Sequence of chain 1.B:
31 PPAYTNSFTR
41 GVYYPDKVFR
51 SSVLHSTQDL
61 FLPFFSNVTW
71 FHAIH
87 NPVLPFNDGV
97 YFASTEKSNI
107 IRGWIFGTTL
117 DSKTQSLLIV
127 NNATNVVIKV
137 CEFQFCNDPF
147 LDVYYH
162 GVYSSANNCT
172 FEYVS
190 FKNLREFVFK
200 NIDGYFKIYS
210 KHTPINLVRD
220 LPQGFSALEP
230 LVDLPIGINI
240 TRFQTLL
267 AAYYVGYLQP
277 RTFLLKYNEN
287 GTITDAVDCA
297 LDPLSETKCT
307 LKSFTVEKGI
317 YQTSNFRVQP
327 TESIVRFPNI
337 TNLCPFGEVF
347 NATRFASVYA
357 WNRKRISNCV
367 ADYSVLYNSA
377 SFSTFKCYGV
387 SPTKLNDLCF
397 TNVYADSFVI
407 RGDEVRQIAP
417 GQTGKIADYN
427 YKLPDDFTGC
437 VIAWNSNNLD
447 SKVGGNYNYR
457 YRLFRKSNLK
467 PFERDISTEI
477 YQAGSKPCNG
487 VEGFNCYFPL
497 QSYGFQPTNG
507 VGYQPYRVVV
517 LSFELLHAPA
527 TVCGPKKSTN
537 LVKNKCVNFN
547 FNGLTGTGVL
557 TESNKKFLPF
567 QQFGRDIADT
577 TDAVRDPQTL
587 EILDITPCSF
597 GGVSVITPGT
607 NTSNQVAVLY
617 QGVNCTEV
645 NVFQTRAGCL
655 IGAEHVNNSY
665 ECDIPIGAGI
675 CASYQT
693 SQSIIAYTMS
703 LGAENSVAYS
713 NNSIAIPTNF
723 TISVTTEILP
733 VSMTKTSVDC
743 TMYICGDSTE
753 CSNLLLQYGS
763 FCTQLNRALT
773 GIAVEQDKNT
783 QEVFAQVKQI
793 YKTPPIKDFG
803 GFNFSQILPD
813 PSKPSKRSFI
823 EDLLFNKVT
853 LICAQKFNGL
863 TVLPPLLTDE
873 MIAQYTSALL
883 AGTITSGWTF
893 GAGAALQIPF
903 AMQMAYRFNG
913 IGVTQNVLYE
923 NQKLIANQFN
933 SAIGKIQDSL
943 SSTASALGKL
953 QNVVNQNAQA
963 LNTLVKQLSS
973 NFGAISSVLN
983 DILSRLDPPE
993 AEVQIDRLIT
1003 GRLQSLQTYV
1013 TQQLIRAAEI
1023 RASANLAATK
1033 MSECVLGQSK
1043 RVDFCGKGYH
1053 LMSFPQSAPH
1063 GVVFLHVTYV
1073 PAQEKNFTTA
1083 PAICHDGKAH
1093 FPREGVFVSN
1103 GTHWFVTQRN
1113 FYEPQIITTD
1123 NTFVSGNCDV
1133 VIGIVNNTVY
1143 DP

Binding-site contacts:
Ligand atom N2 contacts residue THR1104 of chain 1.B at 3.3 Å (h-bond).
Ligand atom C3 contacts residue ASN1102 of chain 1.B at 3.8 Å.
Ligand atom C8 contacts residue THR1104 of chain 1.B at 3.7 Å.
Ligand atom C4 contacts residue THR1104 of chain 1.B at 4.3 Å.
Ligand atom C5 contacts residue HIS1105 of chain 1.B at 3.2 Å.
Ligand atom C6 contacts residue HIS1105 of chain 1.B at 4.1 Å.
Ligand atom C8 contacts residue GLY1103 of chain 1.B at 4.3 Å.
Ligand atom C1 contacts residue THR1104 of chain 1.B at 3.5 Å.
Ligand atom O7 contacts residue ASN1102 of chain 1.B at 3.0 Å (h-bond).
Ligand atom O3 contacts residue THR1104 of chain 1.B at 4.2 Å.
Ligand atom C2 contacts residue ASN1102 of chain 1.B at 2.5 Å.
Ligand atom C7 contacts residue THR1104 of chain 1.B at 4.1 Å.
Ligand atom C4 contacts residue HIS1105 of chain 1.B at 3.8 Å.
Ligand atom C3 contacts residue HIS1105 of chain 1.B at 3.9 Å.
Ligand atom C2 contacts residue THR1104 of chain 1.B at 3.5 Å.
Ligand atom C1 contacts residue HIS1105 of chain 1.B at 4.0 Å.
Ligand atom C5 contacts residue ASN1102 of chain 1.B at 3.7 Å.
Ligand atom C8 contacts residue ASN1102 of chain 1.B at 3.2 Å.
Ligand atom O6 contacts residue HIS1105 of chain 1.B at 4.3 Å.
Ligand atom C3 contacts residue THR1104 of chain 1.B at 3.4 Å.
Ligand atom O4 contacts residue HIS1105 of chain 1.B at 3.5 Å.
Ligand atom C5 contacts residue PHE1107 of chain 1.B at 4.4 Å (hydrophobic).
Ligand atom C6 contacts residue PHE1107 of chain 1.B at 4.1 Å (hydrophobic).
Ligand atom N2 contacts residue ASN1102 of chain 1.B at 2.9 Å (h-bond).
Ligand atom C1 contacts residue PHE1107 of chain 1.B at 4.4 Å (hydrophobic).
Ligand atom O5 contacts residue THR1104 of chain 1.B at 4.4 Å.
Ligand atom C5 contacts residue THR1104 of chain 1.B at 4.3 Å.
Ligand atom C7 contacts residue ASN1102 of chain 1.B at 3.1 Å.
Ligand atom O5 contacts residue ASN1102 of chain 1.B at 2.4 Å (h-bond).
Ligand atom C1 contacts residue ASN1102 of chain 1.B at 1.4 Å.
Ligand atom O5 contacts residue HIS1105 of chain 1.B at 4.0 Å.
Ligand atom O5 contacts residue PHE1107 of chain 1.B at 3.9 Å.
Ligand atom C4 contacts residue ASN1102 of chain 1.B at 4.2 Å.

A protein and the small-molecule ligand that binds it are described below.
Small molecule (SMILES): CC(=O)N[C@@H]1[C@@H](O)[C@H](O)[C@@H](CO)O[C@H]1O